Binding-site contacts:
Ligand atom CB contacts residue GLU127 of chain 1.B at 3.5 Å.
Ligand atom OXT contacts residue VAL125 of chain 1.B at 4.3 Å.
Ligand atom CG contacts residue GLU127 of chain 1.B at 3.0 Å.
Ligand atom N contacts residue GLU127 of chain 1.B at 4.4 Å.
Ligand atom C contacts residue VAL125 of chain 1.B at 4.3 Å (hydrophobic).
Ligand atom CE contacts residue GLU127 of chain 1.B at 4.2 Å.
Ligand atom CA contacts residue GLU127 of chain 1.B at 3.3 Å.
Ligand atom O contacts residue VAL125 of chain 1.B at 3.8 Å.
Ligand atom N contacts residue GLN124 of chain 1.B at 4.4 Å.
Ligand atom SD contacts residue GLU127 of chain 1.B at 4.5 Å.
Ligand atom C contacts residue GLU127 of chain 1.B at 3.9 Å.
Ligand atom O contacts residue GLU127 of chain 1.B at 3.4 Å (salt-bridge).
Ligand atom O contacts residue GLN124 of chain 1.B at 4.2 Å.
Ligand atom CG contacts residue PRO123 of chain 1.B at 4.0 Å (hydrophobic).
Ligand atom CG contacts residue ARG132 of chain 1.B at 3.1 Å.
Ligand atom CE contacts residue ARG132 of chain 1.B at 3.2 Å.
Ligand atom CE contacts residue PRO123 of chain 1.B at 3.7 Å (hydrophobic).
Ligand atom OXT contacts residue LEU249 of chain 1.A at 4.0 Å.
Ligand atom SD contacts residue ARG132 of chain 1.B at 3.0 Å (salt-bridge).
Ligand atom CB contacts residue ARG132 of chain 1.B at 3.8 Å.
Ligand atom SD contacts residue PRO123 of chain 1.B at 3.9 Å.

The protein below binds the small molecule below.
Small molecule (SMILES): CSCC[C@H](N)C(=O)O

Sequence of chain 1.A:
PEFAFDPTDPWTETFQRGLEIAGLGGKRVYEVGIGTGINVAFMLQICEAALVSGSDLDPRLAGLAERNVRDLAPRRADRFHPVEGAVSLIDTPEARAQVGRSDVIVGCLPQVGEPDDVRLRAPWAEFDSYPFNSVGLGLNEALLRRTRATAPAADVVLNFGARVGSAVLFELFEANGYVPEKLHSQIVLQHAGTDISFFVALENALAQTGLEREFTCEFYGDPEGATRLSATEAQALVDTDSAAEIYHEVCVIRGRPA

Sequence of chain 1.B:
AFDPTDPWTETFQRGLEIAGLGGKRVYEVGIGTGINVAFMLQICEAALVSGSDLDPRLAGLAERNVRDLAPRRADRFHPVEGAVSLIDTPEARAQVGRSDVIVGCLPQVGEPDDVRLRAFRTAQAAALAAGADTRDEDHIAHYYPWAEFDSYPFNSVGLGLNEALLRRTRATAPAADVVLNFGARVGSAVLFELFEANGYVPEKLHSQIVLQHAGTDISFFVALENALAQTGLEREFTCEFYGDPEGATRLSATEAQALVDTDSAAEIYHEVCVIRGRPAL